Binding-site contacts:
Ligand atom C6 contacts residue BMA3 of chain 3.D at 4.5 Å.
Ligand atom O2 contacts residue THR310 of chain 1.A at 4.3 Å.
Ligand atom C4 contacts residue BMA3 of chain 3.D at 3.0 Å.
Ligand atom C3 contacts residue THR310 of chain 1.A at 3.7 Å.
Ligand atom C2 contacts residue THR310 of chain 1.A at 3.1 Å.
Ligand atom C1 contacts residue THR310 of chain 1.A at 3.2 Å.
Ligand atom O5 contacts residue BMA3 of chain 3.D at 2.2 Å (h-bond).
Ligand atom C5 contacts residue BMA3 of chain 3.D at 3.1 Å.
Ligand atom O3 contacts residue BMA3 of chain 3.D at 4.3 Å.
Ligand atom C2 contacts residue BMA3 of chain 3.D at 3.2 Å.
Ligand atom O4 contacts residue BMA3 of chain 3.D at 2.5 Å (h-bond).
Ligand atom O5 contacts residue THR310 of chain 1.A at 4.3 Å.
Ligand atom C1 contacts residue BMA3 of chain 3.D at 2.5 Å.
Ligand atom O3 contacts residue PRO309 of chain 1.A at 4.5 Å.
Ligand atom C3 contacts residue BMA3 of chain 3.D at 2.9 Å.

This small molecule binds to this protein.
Small molecule (SMILES): OC[C@H]1O[C@H](O)[C@@H](O)[C@@H](O)[C@@H]1O

Sequence of chain 1.A:
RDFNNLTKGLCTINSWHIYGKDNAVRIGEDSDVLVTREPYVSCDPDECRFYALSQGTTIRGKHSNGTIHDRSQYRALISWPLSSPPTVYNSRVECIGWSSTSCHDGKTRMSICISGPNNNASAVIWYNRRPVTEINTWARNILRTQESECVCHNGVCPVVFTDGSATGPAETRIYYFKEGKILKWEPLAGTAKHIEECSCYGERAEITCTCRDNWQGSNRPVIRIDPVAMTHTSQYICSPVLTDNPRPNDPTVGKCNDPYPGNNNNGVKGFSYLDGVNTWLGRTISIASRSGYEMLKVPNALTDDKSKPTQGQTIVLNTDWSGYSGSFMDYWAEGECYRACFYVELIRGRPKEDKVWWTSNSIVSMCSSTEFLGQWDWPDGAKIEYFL